Binding-site contacts:
Ligand atom C1 contacts residue ILE260 of chain 11.A at 4.3 Å (hydrophobic).
Ligand atom C3 contacts residue LEU172 of chain 11.A at 4.4 Å (hydrophobic).
Ligand atom C1 contacts residue LEU172 of chain 11.A at 3.7 Å (hydrophobic).
Ligand atom C1 contacts residue GLU256 of chain 11.A at 4.5 Å.
Ligand atom O6 contacts residue LEU172 of chain 11.A at 4.0 Å.
Ligand atom C4 contacts residue GLU256 of chain 11.A at 3.9 Å.
Ligand atom O6 contacts residue LYS175 of chain 11.A at 4.2 Å.
Ligand atom C1 contacts residue ASN259 of chain 11.A at 4.4 Å.
Ligand atom C2 contacts residue LEU172 of chain 11.A at 3.6 Å (hydrophobic).

Sequence of chain 11.A:
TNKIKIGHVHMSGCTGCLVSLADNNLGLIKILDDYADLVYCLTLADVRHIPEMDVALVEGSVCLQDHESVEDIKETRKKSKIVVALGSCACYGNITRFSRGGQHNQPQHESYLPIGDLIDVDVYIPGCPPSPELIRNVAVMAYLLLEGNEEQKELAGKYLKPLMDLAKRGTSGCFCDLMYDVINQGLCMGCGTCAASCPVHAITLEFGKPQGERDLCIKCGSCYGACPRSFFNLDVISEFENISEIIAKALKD

A protein and the small-molecule ligand that binds it are described below.
Small molecule (SMILES): C[C@@H](O)[C@@H](C)O